Sequence of chain 2.A:
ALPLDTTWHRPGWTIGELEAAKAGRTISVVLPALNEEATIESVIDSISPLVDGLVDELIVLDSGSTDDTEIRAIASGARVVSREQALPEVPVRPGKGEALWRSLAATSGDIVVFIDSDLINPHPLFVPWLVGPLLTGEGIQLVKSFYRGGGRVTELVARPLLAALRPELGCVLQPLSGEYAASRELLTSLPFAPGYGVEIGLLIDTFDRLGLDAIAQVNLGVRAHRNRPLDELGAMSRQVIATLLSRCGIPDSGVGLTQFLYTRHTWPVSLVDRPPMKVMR

The protein below binds the small molecule below.
Small molecule (SMILES): O=c1ccn([C@@H]2O[C@H](CO[P](=O)(O)O[P](=O)(O)O[C@H]3O[C@H](CO)[C@@H](O)[C@H](O)[C@H]3O)[C@@H](O)[C@H]2O)c(=O)[nH]1

Binding-site contacts:
Ligand atom O2' contacts residue ASP138 of chain 2.A at 3.1 Å (salt-bridge).
Ligand atom O3C contacts residue SER139 of chain 2.A at 3.0 Å (h-bond).
Ligand atom O2B contacts residue MN1 of chain 2.B at 2.4 Å.
Ligand atom O4 contacts residue GLY117 of chain 2.A at 3.3 Å.
Ligand atom C6' contacts residue TYR233 of chain 2.A at 3.3 Å (hydrophobic).
Ligand atom O4' contacts residue GLU236 of chain 2.A at 2.5 Å (salt-bridge).
Ligand atom N3 contacts residue SER85 of chain 2.A at 3.2 Å (h-bond).
Ligand atom C1' contacts residue 3PG1 of chain 2.D at 3.1 Å.
Ligand atom O2C contacts residue GLU58 of chain 2.A at 2.9 Å (salt-bridge).
Ligand atom C5C contacts residue ASP138 of chain 2.A at 3.3 Å.
Ligand atom O2A contacts residue ARG263 of chain 2.A at 2.9 Å (salt-bridge).
Ligand atom O3' contacts residue LYS118 of chain 2.A at 2.6 Å (salt-bridge).
Ligand atom O5' contacts residue 3PG1 of chain 2.D at 3.0 Å (h-bond).
Ligand atom O2C contacts residue LEU56 of chain 2.A at 3.0 Å (h-bond).
Ligand atom O3B contacts residue 3PG1 of chain 2.D at 3.3 Å (h-bond).
Ligand atom O1B contacts residue ARG265 of chain 2.A at 3.1 Å (salt-bridge).
Ligand atom O2' contacts residue ARG260 of chain 2.A at 3.2 Å (salt-bridge).
Ligand atom C4' contacts residue GLU236 of chain 2.A at 3.1 Å.
Ligand atom O1B contacts residue 3PG1 of chain 2.D at 3.0 Å (h-bond).
Ligand atom O4 contacts residue LYS118 of chain 2.A at 3.3 Å (salt-bridge).
Ligand atom O6' contacts residue GLU236 of chain 2.A at 2.6 Å (salt-bridge).
Ligand atom O2B contacts residue HIS262 of chain 2.A at 3.1 Å.
Ligand atom O2B contacts residue 3PG1 of chain 2.D at 3.4 Å (h-bond).
Ligand atom O1A contacts residue MN1 of chain 2.B at 2.2 Å.
Ligand atom O2 contacts residue SER85 of chain 2.A at 3.5 Å.
Ligand atom O4C contacts residue LYS118 of chain 2.A at 3.3 Å.
Ligand atom O2A contacts residue TYR233 of chain 2.A at 2.7 Å (h-bond).
Ligand atom C4C contacts residue ASP138 of chain 2.A at 3.3 Å.
Ligand atom O2 contacts residue ALA55 of chain 2.A at 3.4 Å (h-bond).
Ligand atom O1A contacts residue ARG263 of chain 2.A at 2.9 Å (salt-bridge).
Ligand atom O3C contacts residue PRO54 of chain 2.A at 3.2 Å (h-bond).
Ligand atom PB contacts residue 3PG1 of chain 2.D at 3.4 Å.
Ligand atom O4' contacts residue LYS118 of chain 2.A at 3.4 Å (salt-bridge).
Ligand atom PA contacts residue ARG263 of chain 2.A at 3.5 Å.
Ligand atom O3B contacts residue MET273 of chain 2.A at 3.4 Å (h-bond).
Ligand atom O3' contacts residue GLY215 of chain 2.A at 3.3 Å.
Ligand atom PB contacts residue MN1 of chain 2.B at 3.4 Å.
Ligand atom O3' contacts residue ASP138 of chain 2.A at 2.7 Å (salt-bridge).
Ligand atom O3A contacts residue TYR233 of chain 2.A at 3.5 Å.
Ligand atom O1A contacts residue ASP140 of chain 2.A at 3.1 Å (salt-bridge).